Sequence of chain 1.A:
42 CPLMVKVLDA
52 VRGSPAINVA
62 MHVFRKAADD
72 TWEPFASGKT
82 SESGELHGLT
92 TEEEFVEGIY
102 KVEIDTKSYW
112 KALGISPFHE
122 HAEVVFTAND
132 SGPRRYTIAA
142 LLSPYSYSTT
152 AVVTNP

Sequence of chain 2.A:
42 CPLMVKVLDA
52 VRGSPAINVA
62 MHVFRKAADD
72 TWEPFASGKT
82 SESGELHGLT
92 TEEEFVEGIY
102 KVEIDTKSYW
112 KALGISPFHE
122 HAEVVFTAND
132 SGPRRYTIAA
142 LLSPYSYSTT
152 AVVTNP

Binding-site contacts:
Ligand atom C18 contacts residue LYS47 of chain 2.A at 3.7 Å.
Ligand atom C14 contacts residue 30Z1 of chain 2.C at 1.1 Å.
Ligand atom C16 contacts residue 30Z1 of chain 2.C at 1.5 Å.
Ligand atom C21 contacts residue 30Z1 of chain 2.C at 0.9 Å.
Ligand atom C15 contacts residue 30Z1 of chain 2.C at 1.1 Å.
Ligand atom O7 contacts residue SER149 of chain 1.A at 3.7 Å.
Ligand atom C13 contacts residue LEU49 of chain 1.A at 3.1 Å (hydrophobic).
Ligand atom C6 contacts residue LEU142 of chain 1.A at 3.8 Å (hydrophobic).
Ligand atom O25 contacts residue LYS47 of chain 2.A at 3.8 Å.
Ligand atom C11 contacts residue LEU49 of chain 2.A at 3.8 Å (hydrophobic).
Ligand atom C20 contacts residue 30Z1 of chain 2.C at 0.9 Å.
Ligand atom C20 contacts residue LYS47 of chain 1.A at 3.8 Å.
Ligand atom C19 contacts residue 30Z1 of chain 2.C at 1.0 Å.
Ligand atom C1 contacts residue 30Z1 of chain 2.C at 0.3 Å.
Ligand atom O9 contacts residue 30Z1 of chain 2.C at 1.4 Å.
Ligand atom C2 contacts residue 30Z1 of chain 2.C at 0.8 Å.
Ligand atom C12 contacts residue 30Z1 of chain 2.C at 1.1 Å.
Ligand atom C22 contacts residue LYS47 of chain 1.A at 3.4 Å.
Ligand atom C13 contacts residue 30Z1 of chain 2.C at 1.2 Å.
Ligand atom O9 contacts residue SER149 of chain 2.A at 3.4 Å (h-bond).
Ligand atom C5 contacts residue 30Z1 of chain 2.C at 0.3 Å.
Ligand atom C11 contacts residue 30Z1 of chain 2.C at 1.1 Å.
Ligand atom C17 contacts residue 30Z1 of chain 2.C at 0.1 Å.
Ligand atom C4 contacts residue 30Z1 of chain 2.C at 0.8 Å.
Ligand atom C6 contacts residue 30Z1 of chain 2.C at 0.2 Å.
Ligand atom O7 contacts residue 30Z1 of chain 2.C at 0.7 Å (h-bond).
Ligand atom O7 contacts residue LEU142 of chain 1.A at 3.4 Å.
Ligand atom C13 contacts residue ALA140 of chain 2.A at 3.4 Å (hydrophobic).
Ligand atom O23 contacts residue 30Z1 of chain 2.C at 2.0 Å.
Ligand atom C16 contacts residue LEU49 of chain 2.A at 3.3 Å (hydrophobic).
Ligand atom C19 contacts residue LYS47 of chain 2.A at 3.7 Å.
Ligand atom C22 contacts residue 30Z1 of chain 2.C at 1.0 Å.
Ligand atom C16 contacts residue ALA140 of chain 1.A at 3.5 Å (hydrophobic).
Ligand atom C21 contacts residue LYS47 of chain 1.A at 3.4 Å.
Ligand atom C5 contacts residue LEU142 of chain 2.A at 3.8 Å (hydrophobic).
Ligand atom C18 contacts residue 30Z1 of chain 2.C at 1.0 Å.
Ligand atom O9 contacts residue THR150 of chain 2.A at 3.7 Å.
Ligand atom O7 contacts residue SER149 of chain 2.A at 3.5 Å.
Ligand atom C3 contacts residue 30Z1 of chain 2.C at 1.0 Å.
Ligand atom O25 contacts residue 30Z1 of chain 2.C at 2.3 Å.

This protein binds this small molecule.
Small molecule (SMILES): C[C@@H](Cc1ccc(O)c(O)c1)[C@@H](C)Cc1ccc(O)c(O)c1